Binding-site contacts:
Ligand atom O27 contacts residue VAL130 of chain 1.A at 3.3 Å (h-bond).
Ligand atom O21 contacts residue PHE126 of chain 1.A at 3.3 Å.
Ligand atom N25 contacts residue COA1 of chain 1.D at 3.4 Å (h-bond).
Ligand atom C24 contacts residue ALA128 of chain 1.A at 3.4 Å (hydrophobic).
Ligand atom C05 contacts residue PHE55 of chain 1.A at 3.5 Å (hydrophobic).
Ligand atom C26 contacts residue GLU163 of chain 1.A at 3.5 Å.
Ligand atom O06 contacts residue PHE55 of chain 1.A at 2.9 Å.
Ligand atom N15 contacts residue THR79 of chain 1.A at 2.6 Å (h-bond).
Ligand atom C11 contacts residue PHE126 of chain 1.A at 3.6 Å (hydrophobic).
Ligand atom C16 contacts residue PHE126 of chain 1.A at 3.5 Å (hydrophobic).
Ligand atom C16 contacts residue THR79 of chain 1.A at 3.7 Å.
Ligand atom N25 contacts residue GLU163 of chain 1.A at 2.7 Å (salt-bridge).
Ligand atom N08 contacts residue PHE126 of chain 1.A at 3.6 Å.
Ligand atom C26 contacts residue COA1 of chain 1.D at 3.0 Å.
Ligand atom C09 contacts residue ARG119 of chain 1.A at 3.7 Å.
Ligand atom O01 contacts residue GLU163 of chain 1.A at 3.5 Å (salt-bridge).
Ligand atom C37 contacts residue THR129 of chain 1.A at 3.5 Å.
Ligand atom C14 contacts residue PHE126 of chain 1.A at 3.6 Å (hydrophobic).
Ligand atom N10 contacts residue PHE126 of chain 1.A at 3.6 Å.
Ligand atom C12 contacts residue PHE126 of chain 1.A at 3.5 Å (hydrophobic).
Ligand atom N13 contacts residue ALA128 of chain 1.A at 3.4 Å.
Ligand atom N03 contacts residue ALA128 of chain 1.A at 2.9 Å (h-bond).
Ligand atom C14 contacts residue THR79 of chain 1.A at 3.1 Å.
Ligand atom N15 contacts residue PHE126 of chain 1.A at 3.6 Å.
Ligand atom O27 contacts residue COA1 of chain 1.D at 3.0 Å.
Ligand atom C36 contacts residue GLN52 of chain 1.A at 3.3 Å.
Ligand atom C35 contacts residue PHE55 of chain 1.A at 3.5 Å (hydrophobic).
Ligand atom C29 contacts residue PHE29 of chain 1.A at 3.7 Å (hydrophobic).
Ligand atom C18 contacts residue THR79 of chain 1.A at 3.4 Å.
Ligand atom O23 contacts residue GLU112 of chain 1.A at 2.9 Å (salt-bridge).
Ligand atom O27 contacts residue THR129 of chain 1.A at 3.4 Å.
Ligand atom C37 contacts residue ALA128 of chain 1.A at 3.6 Å (hydrophobic).
Ligand atom O21 contacts residue GLU163 of chain 1.A at 2.8 Å (salt-bridge).
Ligand atom C02 contacts residue ALA128 of chain 1.A at 3.6 Å (hydrophobic).
Ligand atom C09 contacts residue PHE126 of chain 1.A at 3.6 Å (hydrophobic).
Ligand atom N13 contacts residue PHE126 of chain 1.A at 3.4 Å.
Ligand atom C28 contacts residue GLU163 of chain 1.A at 3.3 Å.
Ligand atom C20 contacts residue GLU163 of chain 1.A at 3.5 Å.
Ligand atom C28 contacts residue TYR173 of chain 1.A at 3.4 Å (hydrophobic).
Ligand atom C28 contacts residue COA1 of chain 1.D at 3.0 Å.

The small molecule below binds the protein below.
Small molecule (SMILES): COc1ccc(C[C@H](NC(C)=O)C(=O)N[C@H]2[C@@H](O)[C@H](n3cnc4c(N(C)C)ncnc43)O[C@@H]2CO)cc1

Sequence of chain 1.A:
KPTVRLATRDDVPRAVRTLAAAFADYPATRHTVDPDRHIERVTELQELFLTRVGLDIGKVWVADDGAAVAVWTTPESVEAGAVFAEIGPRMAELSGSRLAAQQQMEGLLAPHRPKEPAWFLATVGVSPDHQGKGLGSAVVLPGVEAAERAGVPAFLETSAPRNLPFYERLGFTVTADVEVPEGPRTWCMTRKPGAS